Binding-site contacts:
Ligand atom O7 contacts residue ASN265 of chain 1.C at 3.3 Å (h-bond).
Ligand atom C4 contacts residue ASN265 of chain 1.C at 4.2 Å.
Ligand atom C4 contacts residue GLN263 of chain 1.C at 4.4 Å.
Ligand atom C7 contacts residue SER303 of chain 1.C at 4.4 Å.
Ligand atom C3 contacts residue GLN263 of chain 1.C at 3.3 Å.
Ligand atom C1 contacts residue ASN265 of chain 1.C at 1.4 Å.
Ligand atom C8 contacts residue ASN265 of chain 1.C at 3.8 Å.
Ligand atom C8 contacts residue ASN301 of chain 1.C at 4.0 Å.
Ligand atom N2 contacts residue ASN265 of chain 1.C at 2.9 Å (h-bond).
Ligand atom C8 contacts residue GLN263 of chain 1.C at 3.6 Å.
Ligand atom C1 contacts residue GLN263 of chain 1.C at 3.6 Å.
Ligand atom C1 contacts residue ARG412 of chain 1.C at 3.9 Å.
Ligand atom C5 contacts residue ASN265 of chain 1.C at 3.6 Å.
Ligand atom C7 contacts residue ASN265 of chain 1.C at 3.3 Å.
Ligand atom C5 contacts residue GLN263 of chain 1.C at 4.5 Å.
Ligand atom N2 contacts residue GLN263 of chain 1.C at 3.0 Å (h-bond).
Ligand atom O5 contacts residue ARG412 of chain 1.C at 3.5 Å (salt-bridge).
Ligand atom O3 contacts residue GLN263 of chain 1.C at 4.0 Å.
Ligand atom C3 contacts residue ASN265 of chain 1.C at 3.8 Å.
Ligand atom C7 contacts residue GLN263 of chain 1.C at 4.0 Å.
Ligand atom C2 contacts residue GLN263 of chain 1.C at 3.4 Å.
Ligand atom C8 contacts residue SER303 of chain 1.C at 3.4 Å.
Ligand atom O5 contacts residue ASN265 of chain 1.C at 2.3 Å (h-bond).
Ligand atom C2 contacts residue ASN265 of chain 1.C at 2.4 Å.

Sequence of chain 1.C:
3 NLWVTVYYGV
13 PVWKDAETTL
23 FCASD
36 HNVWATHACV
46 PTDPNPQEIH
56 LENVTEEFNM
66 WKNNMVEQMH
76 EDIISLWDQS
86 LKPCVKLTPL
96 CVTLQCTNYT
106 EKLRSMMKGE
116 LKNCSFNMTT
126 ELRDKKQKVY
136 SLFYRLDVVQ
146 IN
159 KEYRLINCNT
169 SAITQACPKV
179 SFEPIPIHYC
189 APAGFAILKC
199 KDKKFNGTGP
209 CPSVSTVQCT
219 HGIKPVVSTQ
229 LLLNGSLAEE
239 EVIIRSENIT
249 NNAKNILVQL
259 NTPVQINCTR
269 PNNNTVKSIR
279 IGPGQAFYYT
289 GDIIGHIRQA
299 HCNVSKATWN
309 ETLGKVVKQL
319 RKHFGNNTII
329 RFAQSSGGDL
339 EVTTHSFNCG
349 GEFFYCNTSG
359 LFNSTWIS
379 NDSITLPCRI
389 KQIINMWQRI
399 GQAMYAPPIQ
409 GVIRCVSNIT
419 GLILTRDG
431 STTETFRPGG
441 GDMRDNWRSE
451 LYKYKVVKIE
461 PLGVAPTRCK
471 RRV

A small-molecule ligand and the protein it binds are described below.
Small molecule (SMILES): CC(=O)N[C@@H]1[C@@H](O)[C@H](O)[C@@H](CO)O[C@H]1O